Binding-site contacts:
Ligand atom C2 contacts residue ASN166 of chain 1.K at 2.5 Å.
Ligand atom O7 contacts residue TRP237 of chain 1.K at 4.5 Å.
Ligand atom C5 contacts residue ASN166 of chain 1.K at 3.6 Å.
Ligand atom C7 contacts residue THR239 of chain 1.K at 4.3 Å.
Ligand atom C8 contacts residue TRP237 of chain 1.K at 3.7 Å (hydrophobic).
Ligand atom C4 contacts residue ASN166 of chain 1.K at 4.3 Å.
Ligand atom O6 contacts residue TRP237 of chain 1.K at 4.2 Å.
Ligand atom O7 contacts residue ASN166 of chain 1.K at 3.5 Å (h-bond).
Ligand atom N2 contacts residue THR239 of chain 1.K at 3.9 Å.
Ligand atom N2 contacts residue ASN166 of chain 1.K at 2.8 Å (h-bond).
Ligand atom C3 contacts residue ASN166 of chain 1.K at 3.8 Å.
Ligand atom O5 contacts residue ASN166 of chain 1.K at 2.4 Å (h-bond).
Ligand atom C1 contacts residue ASN166 of chain 1.K at 1.4 Å.
Ligand atom C7 contacts residue ASN166 of chain 1.K at 3.6 Å.
Ligand atom O6 contacts residue THR168 of chain 1.K at 3.4 Å.

Sequence of chain 1.K:
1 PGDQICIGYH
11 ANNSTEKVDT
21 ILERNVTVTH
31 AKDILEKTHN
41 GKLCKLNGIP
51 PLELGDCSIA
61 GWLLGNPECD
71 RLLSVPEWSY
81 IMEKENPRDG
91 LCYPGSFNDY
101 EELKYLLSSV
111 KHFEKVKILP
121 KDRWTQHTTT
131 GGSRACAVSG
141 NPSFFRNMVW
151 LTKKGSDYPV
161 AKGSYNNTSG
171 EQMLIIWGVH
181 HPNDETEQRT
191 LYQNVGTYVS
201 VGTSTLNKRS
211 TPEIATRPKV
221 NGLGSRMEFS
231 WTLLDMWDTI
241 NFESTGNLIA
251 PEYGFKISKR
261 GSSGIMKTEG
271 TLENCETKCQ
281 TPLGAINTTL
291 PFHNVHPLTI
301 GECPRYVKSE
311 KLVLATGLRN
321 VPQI

This protein binds this small molecule.
Small molecule (SMILES): CC(=O)N[C@H]1[C@H](O[C@H]2[C@H](O)[C@@H](NC(C)=O)CO[C@@H]2CO)O[C@H](CO)[C@@H](O)[C@@H]1O